Sequence of chain 1.G:
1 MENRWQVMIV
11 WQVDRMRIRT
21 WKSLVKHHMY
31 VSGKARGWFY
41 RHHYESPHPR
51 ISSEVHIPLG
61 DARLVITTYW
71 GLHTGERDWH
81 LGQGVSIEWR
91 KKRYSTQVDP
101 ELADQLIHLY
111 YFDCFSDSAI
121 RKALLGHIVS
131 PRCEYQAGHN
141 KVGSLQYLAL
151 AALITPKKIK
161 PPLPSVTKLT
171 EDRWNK

Sequence of chain 1.F:
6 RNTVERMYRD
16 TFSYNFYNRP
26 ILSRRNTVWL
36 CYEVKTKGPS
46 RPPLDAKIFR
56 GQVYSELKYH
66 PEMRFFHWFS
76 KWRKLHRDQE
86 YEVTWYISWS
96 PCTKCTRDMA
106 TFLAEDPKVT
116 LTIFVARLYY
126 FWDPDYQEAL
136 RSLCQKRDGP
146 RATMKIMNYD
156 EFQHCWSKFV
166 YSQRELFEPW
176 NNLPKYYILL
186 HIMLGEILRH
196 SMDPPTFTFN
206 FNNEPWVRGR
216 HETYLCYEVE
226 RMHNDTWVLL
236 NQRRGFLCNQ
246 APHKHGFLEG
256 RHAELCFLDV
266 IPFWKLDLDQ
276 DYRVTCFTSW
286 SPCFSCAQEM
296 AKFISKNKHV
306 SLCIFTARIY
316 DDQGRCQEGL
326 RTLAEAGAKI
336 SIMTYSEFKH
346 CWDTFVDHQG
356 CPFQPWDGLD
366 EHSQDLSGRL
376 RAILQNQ

The small molecule below binds the protein below.
Small molecule (SMILES): Nc1ncnc2c1ncn2[C@@H]1O[C@H](CO[P](=O)(O)O[C@H]2[C@@H](O)[C@H](n3cnc4c(N)ncnc43)O[C@@H]2CO[P](=O)(O)O[C@H]2[C@@H](O)[C@H](n3ccc(=O)[nH]c3=O)O[C@@H]2CO[P](=O)(O)O[C@H]2[C@@H](O)[C@H](n3ccc(=O)[nH]c3=O)O[C@@H]2CO[P](=O)(O)O[C@H]2[C@@H](O)[C@H](n3ccc(=O)[nH]c3=O)O[C@@H]2COP(=O)=O)[C@@H](O[P](=O)(O)OC[C@H]2O[C@@H](n3cnc4c(N)ncnc43)[C@H](O)[C@@H]2O[P](=O)(O)OC[C@H]2O[C@@H](n3cnc4c(N)ncnc43)[C@H](O)[C@@H]2O[P](=O)(O)OC[C@H]2O[C@@H](n3cnc4c(N)ncnc43)[C@H](O)[C@@H]2O[P](=O)(O)OC[C@H]2O[C@@H](n3ccc(=O)[nH]c3=O)[C@H](O)[C@@H]2O)[C@H]1O

Binding-site contacts:
Ligand atom C8 contacts residue LEU27 of chain 1.F at 2.9 Å (hydrophobic).
Ligand atom O4' contacts residue ARG55 of chain 1.A at 2.5 Å (salt-bridge).
Ligand atom N3 contacts residue HIS43 of chain 1.G at 3.1 Å (h-bond).
Ligand atom C8 contacts residue TYR13 of chain 1.A at 3.2 Å (hydrophobic).
Ligand atom OP2 contacts residue LYS22 of chain 1.G at 2.7 Å (salt-bridge).
Ligand atom N6 contacts residue TYR13 of chain 1.A at 3.2 Å.
Ligand atom OP2 contacts residue TYR59 of chain 1.F at 3.2 Å (h-bond).
Ligand atom OP1 contacts residue ARG19 of chain 1.G at 3.2 Å (salt-bridge).
Ligand atom O4 contacts residue ARG6 of chain 1.A at 3.3 Å (salt-bridge).
Ligand atom OP2 contacts residue TYR124 of chain 1.F at 2.6 Å (h-bond).
Ligand atom OP1 contacts residue TYR13 of chain 1.A at 2.9 Å (h-bond).
Ligand atom C8 contacts residue ARG29 of chain 1.F at 3.2 Å.
Ligand atom N7 contacts residue TYR13 of chain 1.A at 3.1 Å.
Ligand atom OP2 contacts residue HIS27 of chain 1.G at 3.1 Å (h-bond).
Ligand atom C5 contacts residue ARG29 of chain 1.F at 3.2 Å.
Ligand atom C5' contacts residue ASN31 of chain 1.F at 3.2 Å.
Ligand atom N7 contacts residue ARG29 of chain 1.F at 3.2 Å (salt-bridge).
Ligand atom C6 contacts residue TYR13 of chain 1.A at 3.2 Å (hydrophobic).
Ligand atom OP1 contacts residue TYR40 of chain 1.G at 2.4 Å (h-bond).
Ligand atom N9 contacts residue ARG29 of chain 1.F at 3.2 Å (salt-bridge).
Ligand atom OP1 contacts residue HIS27 of chain 1.G at 3.2 Å (h-bond).
Ligand atom N6 contacts residue LYS270 of chain 1.F at 3.2 Å.
Ligand atom OP1 contacts residue TYR125 of chain 1.F at 3.2 Å (h-bond).
Ligand atom C4 contacts residue TYR13 of chain 1.A at 3.2 Å (hydrophobic).
Ligand atom O4 contacts residue VAL9 of chain 1.A at 3.2 Å.
Ligand atom N1 contacts residue TRP127 of chain 1.F at 3.3 Å.
Ligand atom N3 contacts residue TRP127 of chain 1.F at 3.2 Å.
Ligand atom OP2 contacts residue ARG24 of chain 1.F at 2.5 Å (salt-bridge).
Ligand atom C2 contacts residue HIS43 of chain 1.G at 3.2 Å.
Ligand atom OP2 contacts residue SER23 of chain 1.G at 2.7 Å (h-bond).
Ligand atom O2 contacts residue SER28 of chain 1.F at 3.2 Å.
Ligand atom C4 contacts residue ARG29 of chain 1.F at 3.2 Å.
Ligand atom N7 contacts residue LEU27 of chain 1.F at 3.1 Å (h-bond).
Ligand atom N1 contacts residue TYR125 of chain 1.F at 3.0 Å (h-bond).
Ligand atom O2' contacts residue HIS42 of chain 1.G at 3.0 Å (h-bond).
Ligand atom O5' contacts residue LYS26 of chain 1.G at 2.6 Å (salt-bridge).
Ligand atom C4' contacts residue ARG55 of chain 1.A at 3.1 Å.
Ligand atom C5 contacts residue TYR13 of chain 1.A at 3.3 Å (hydrophobic).
Ligand atom N1 contacts residue TYR13 of chain 1.A at 3.3 Å.
Ligand atom O2' contacts residue SER28 of chain 1.F at 2.9 Å (h-bond).

Sequence of chain 1.A:
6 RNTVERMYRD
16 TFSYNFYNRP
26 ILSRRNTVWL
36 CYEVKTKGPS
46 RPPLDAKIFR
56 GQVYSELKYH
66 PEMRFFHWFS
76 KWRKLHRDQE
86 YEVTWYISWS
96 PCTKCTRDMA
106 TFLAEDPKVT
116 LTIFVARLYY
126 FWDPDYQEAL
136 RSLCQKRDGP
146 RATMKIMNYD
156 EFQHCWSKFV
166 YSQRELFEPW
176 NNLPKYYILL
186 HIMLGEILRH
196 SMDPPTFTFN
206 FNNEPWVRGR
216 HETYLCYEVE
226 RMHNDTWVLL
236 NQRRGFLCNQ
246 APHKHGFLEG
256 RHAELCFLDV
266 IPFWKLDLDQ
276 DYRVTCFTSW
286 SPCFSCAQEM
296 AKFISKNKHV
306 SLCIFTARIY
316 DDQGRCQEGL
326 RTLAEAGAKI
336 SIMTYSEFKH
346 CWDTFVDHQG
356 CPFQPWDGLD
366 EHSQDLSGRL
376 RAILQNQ